This small molecule binds to this protein.
Small molecule (SMILES): CC(=O)N[C@@H]1[C@@H](O)[C@H](O)[C@@H](CO)O[C@H]1O

Sequence of chain 32.B:
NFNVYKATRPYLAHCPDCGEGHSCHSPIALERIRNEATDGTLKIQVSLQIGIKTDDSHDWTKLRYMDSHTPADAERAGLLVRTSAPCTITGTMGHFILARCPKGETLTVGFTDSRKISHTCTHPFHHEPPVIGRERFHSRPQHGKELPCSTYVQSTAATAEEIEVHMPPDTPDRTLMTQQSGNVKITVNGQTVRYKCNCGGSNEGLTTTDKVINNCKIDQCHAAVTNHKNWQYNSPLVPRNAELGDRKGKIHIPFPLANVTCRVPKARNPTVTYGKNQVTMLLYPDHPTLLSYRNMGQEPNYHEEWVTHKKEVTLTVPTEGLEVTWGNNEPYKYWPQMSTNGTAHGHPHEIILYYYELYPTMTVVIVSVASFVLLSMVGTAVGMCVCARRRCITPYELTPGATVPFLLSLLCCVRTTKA

Sequence of chain 32.A:
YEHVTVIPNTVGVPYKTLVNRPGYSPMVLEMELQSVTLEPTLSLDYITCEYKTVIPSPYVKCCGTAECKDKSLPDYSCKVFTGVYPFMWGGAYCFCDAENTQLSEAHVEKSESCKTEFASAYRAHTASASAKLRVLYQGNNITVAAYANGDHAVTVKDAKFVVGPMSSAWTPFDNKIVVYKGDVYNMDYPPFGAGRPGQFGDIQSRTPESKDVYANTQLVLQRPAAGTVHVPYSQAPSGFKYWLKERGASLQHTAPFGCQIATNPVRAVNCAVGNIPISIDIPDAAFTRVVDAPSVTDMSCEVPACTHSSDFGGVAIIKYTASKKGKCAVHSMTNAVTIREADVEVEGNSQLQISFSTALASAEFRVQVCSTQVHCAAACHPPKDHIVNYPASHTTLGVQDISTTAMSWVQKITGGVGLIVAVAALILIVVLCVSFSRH

Binding-site contacts:
Ligand atom O5 contacts residue THR116 of chain 32.A at 2.6 Å (h-bond).
Ligand atom C3 contacts residue ASN259 of chain 32.B at 3.8 Å.
Ligand atom O7 contacts residue ASN259 of chain 32.B at 3.0 Å (h-bond).
Ligand atom N2 contacts residue ASN259 of chain 32.B at 2.9 Å (h-bond).
Ligand atom C5 contacts residue THR116 of chain 32.A at 3.5 Å.
Ligand atom C1 contacts residue THR116 of chain 32.A at 3.3 Å.
Ligand atom C7 contacts residue ASN259 of chain 32.B at 3.1 Å.
Ligand atom C6 contacts residue LYS115 of chain 32.A at 3.9 Å.
Ligand atom C6 contacts residue THR116 of chain 32.A at 3.5 Å.
Ligand atom C8 contacts residue ASN259 of chain 32.B at 4.1 Å.
Ligand atom C4 contacts residue ASN259 of chain 32.B at 4.2 Å.
Ligand atom C1 contacts residue ASN259 of chain 32.B at 1.4 Å.
Ligand atom C5 contacts residue ASN259 of chain 32.B at 3.7 Å.
Ligand atom C6 contacts residue PHE118 of chain 32.A at 4.4 Å (hydrophobic).
Ligand atom O6 contacts residue LYS115 of chain 32.A at 4.4 Å.
Ligand atom O5 contacts residue ASN259 of chain 32.B at 2.4 Å (h-bond).
Ligand atom O6 contacts residue PHE118 of chain 32.A at 3.9 Å.
Ligand atom C2 contacts residue ASN259 of chain 32.B at 2.4 Å.